This protein binds this small molecule.
Small molecule (SMILES): CC[C@H](C)[C@H](N)C(=O)N[C@@H](COP(=O)(O)O)C(=O)N[C@@H](CC(C)C)C(=O)N1CCC[C@H]1C(=O)O

Sequence of chain 1.A:
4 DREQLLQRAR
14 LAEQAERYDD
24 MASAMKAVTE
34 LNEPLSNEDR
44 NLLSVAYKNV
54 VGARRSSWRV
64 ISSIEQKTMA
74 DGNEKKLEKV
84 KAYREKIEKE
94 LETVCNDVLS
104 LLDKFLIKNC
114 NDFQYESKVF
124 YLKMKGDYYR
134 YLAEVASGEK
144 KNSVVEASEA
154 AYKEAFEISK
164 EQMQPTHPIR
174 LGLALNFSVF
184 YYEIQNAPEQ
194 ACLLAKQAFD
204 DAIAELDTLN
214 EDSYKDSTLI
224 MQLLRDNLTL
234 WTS

Binding-site contacts:
Ligand atom O2P contacts residue ARG133 of chain 1.A at 2.9 Å (salt-bridge).
Ligand atom O contacts residue ASN230 of chain 1.A at 2.9 Å (h-bond).
Ligand atom CD1 contacts residue ILE223 of chain 1.A at 3.9 Å (hydrophobic).
Ligand atom CB contacts residue ASN179 of chain 1.A at 3.6 Å.
Ligand atom O3P contacts residue ASN179 of chain 1.A at 3.9 Å.
Ligand atom P contacts residue TYR134 of chain 1.A at 3.8 Å.
Ligand atom C contacts residue VAL182 of chain 1.A at 4.0 Å (hydrophobic).
Ligand atom CA contacts residue LEU178 of chain 1.A at 3.7 Å (hydrophobic).
Ligand atom CA contacts residue VAL182 of chain 1.A at 4.0 Å (hydrophobic).
Ligand atom O3P contacts residue TYR134 of chain 1.A at 2.6 Å (h-bond).
Ligand atom O3P contacts residue LYS51 of chain 1.A at 3.4 Å (salt-bridge).
Ligand atom O contacts residue LEU178 of chain 1.A at 3.8 Å.
Ligand atom CB contacts residue ARG133 of chain 1.A at 4.1 Å.
Ligand atom O contacts residue LYS51 of chain 1.A at 3.4 Å.
Ligand atom O1P contacts residue ARG58 of chain 1.A at 3.0 Å (salt-bridge).
Ligand atom O contacts residue VAL182 of chain 1.A at 3.6 Å.
Ligand atom O1P contacts residue TYR134 of chain 1.A at 3.9 Å.
Ligand atom O2P contacts residue ARG58 of chain 1.A at 3.1 Å (salt-bridge).
Ligand atom CA contacts residue ASN179 of chain 1.A at 3.5 Å.
Ligand atom N contacts residue LEU178 of chain 1.A at 3.5 Å.
Ligand atom CG1 contacts residue ASN230 of chain 1.A at 4.0 Å.
Ligand atom P contacts residue ARG58 of chain 1.A at 3.8 Å.
Ligand atom O3P contacts residue ARG133 of chain 1.A at 3.0 Å (salt-bridge).
Ligand atom CD2 contacts residue LYS126 of chain 1.A at 4.0 Å.
Ligand atom O contacts residue LYS51 of chain 1.A at 3.5 Å.
Ligand atom C contacts residue LEU178 of chain 1.A at 3.7 Å (hydrophobic).
Ligand atom O1P contacts residue LYS51 of chain 1.A at 2.9 Å (salt-bridge).
Ligand atom CB contacts residue LEU178 of chain 1.A at 4.1 Å (hydrophobic).
Ligand atom C contacts residue ASN179 of chain 1.A at 3.7 Å.
Ligand atom CD contacts residue LEU226 of chain 1.A at 3.7 Å (hydrophobic).
Ligand atom CA contacts residue ASN179 of chain 1.A at 3.8 Å.
Ligand atom CB contacts residue ASN230 of chain 1.A at 3.6 Å.
Ligand atom C contacts residue LYS51 of chain 1.A at 4.0 Å.
Ligand atom P contacts residue LYS51 of chain 1.A at 3.8 Å.
Ligand atom N contacts residue ASN230 of chain 1.A at 3.5 Å (h-bond).
Ligand atom N contacts residue ASN179 of chain 1.A at 2.9 Å (h-bond).
Ligand atom C contacts residue ASN230 of chain 1.A at 3.9 Å.
Ligand atom CB contacts residue ASN179 of chain 1.A at 3.5 Å.
Ligand atom P contacts residue ARG133 of chain 1.A at 3.9 Å.
Ligand atom CA contacts residue ASN230 of chain 1.A at 4.0 Å.